A protein and the small-molecule ligand that binds it are described below.
Small molecule (SMILES): CC(=O)N[C@H]1[C@H](O[C@H]2[C@H](O)[C@@H](NC(C)=O)CO[C@@H]2CO)O[C@H](CO)[C@@H](O[C@@H]2O[C@H](CO)[C@@H](O)[C@H](O)[C@@H]2O)[C@@H]1O

Binding-site contacts:
Ligand atom O6 contacts residue ASN122 of chain 1.G at 4.2 Å.
Ligand atom C7 contacts residue LYS133 of chain 1.G at 4.0 Å.
Ligand atom C5 contacts residue ASN122 of chain 1.G at 2.9 Å.
Ligand atom C8 contacts residue GLN100 of chain 1.G at 3.7 Å.
Ligand atom O6 contacts residue LYS131 of chain 1.G at 4.4 Å.
Ligand atom C6 contacts residue ASN122 of chain 1.G at 3.7 Å.
Ligand atom C4 contacts residue ASN122 of chain 1.G at 3.8 Å.
Ligand atom N2 contacts residue PHE121 of chain 1.G at 4.5 Å.
Ligand atom C7 contacts residue ASN122 of chain 1.G at 4.3 Å.
Ligand atom O7 contacts residue ASN122 of chain 1.G at 4.4 Å.
Ligand atom N2 contacts residue ASN122 of chain 1.G at 3.6 Å.
Ligand atom C2 contacts residue ASN122 of chain 1.G at 2.8 Å.
Ligand atom C8 contacts residue SER120 of chain 1.G at 3.5 Å.
Ligand atom C8 contacts residue PHE121 of chain 1.G at 4.0 Å (hydrophobic).
Ligand atom O7 contacts residue LYS133 of chain 1.G at 3.3 Å.
Ligand atom C8 contacts residue LYS133 of chain 1.G at 4.0 Å.
Ligand atom C6 contacts residue LYS131 of chain 1.G at 3.3 Å.
Ligand atom C5 contacts residue LYS131 of chain 1.G at 4.1 Å.
Ligand atom C8 contacts residue LYS131 of chain 1.G at 4.2 Å.
Ligand atom N2 contacts residue GLN100 of chain 1.G at 4.3 Å.
Ligand atom O5 contacts residue ASN122 of chain 1.G at 1.5 Å (h-bond).
Ligand atom C1 contacts residue ASN122 of chain 1.G at 1.4 Å.
Ligand atom C3 contacts residue ASN122 of chain 1.G at 3.8 Å.

Sequence of chain 1.G:
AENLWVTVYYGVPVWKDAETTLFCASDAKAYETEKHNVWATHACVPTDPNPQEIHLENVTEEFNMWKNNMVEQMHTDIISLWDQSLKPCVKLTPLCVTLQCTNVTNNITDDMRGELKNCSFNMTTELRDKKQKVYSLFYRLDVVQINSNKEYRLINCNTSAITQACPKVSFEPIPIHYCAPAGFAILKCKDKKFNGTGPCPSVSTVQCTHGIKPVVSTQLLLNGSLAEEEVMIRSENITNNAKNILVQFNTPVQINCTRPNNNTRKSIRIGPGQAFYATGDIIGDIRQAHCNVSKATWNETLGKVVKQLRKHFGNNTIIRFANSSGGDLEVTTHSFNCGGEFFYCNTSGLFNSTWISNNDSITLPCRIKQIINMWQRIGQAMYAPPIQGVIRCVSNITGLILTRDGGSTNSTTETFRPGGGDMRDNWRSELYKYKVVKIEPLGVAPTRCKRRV